Binding-site contacts:
Ligand atom C2 contacts residue ASN256 of chain 1.B at 2.4 Å.
Ligand atom O5 contacts residue ASN256 of chain 1.B at 2.4 Å (h-bond).
Ligand atom C3 contacts residue ASN256 of chain 1.B at 3.8 Å.
Ligand atom O5 contacts residue LYS532 of chain 1.A at 4.3 Å.
Ligand atom C8 contacts residue ASN256 of chain 1.B at 3.6 Å.
Ligand atom C5 contacts residue ASN256 of chain 1.B at 3.7 Å.
Ligand atom O7 contacts residue ASN256 of chain 1.B at 3.8 Å.
Ligand atom C1 contacts residue ASN256 of chain 1.B at 1.4 Å.
Ligand atom C4 contacts residue ASN256 of chain 1.B at 4.0 Å.
Ligand atom N2 contacts residue ASN256 of chain 1.B at 2.4 Å (h-bond).
Ligand atom C7 contacts residue ASN256 of chain 1.B at 3.1 Å.

Sequence of chain 1.B:
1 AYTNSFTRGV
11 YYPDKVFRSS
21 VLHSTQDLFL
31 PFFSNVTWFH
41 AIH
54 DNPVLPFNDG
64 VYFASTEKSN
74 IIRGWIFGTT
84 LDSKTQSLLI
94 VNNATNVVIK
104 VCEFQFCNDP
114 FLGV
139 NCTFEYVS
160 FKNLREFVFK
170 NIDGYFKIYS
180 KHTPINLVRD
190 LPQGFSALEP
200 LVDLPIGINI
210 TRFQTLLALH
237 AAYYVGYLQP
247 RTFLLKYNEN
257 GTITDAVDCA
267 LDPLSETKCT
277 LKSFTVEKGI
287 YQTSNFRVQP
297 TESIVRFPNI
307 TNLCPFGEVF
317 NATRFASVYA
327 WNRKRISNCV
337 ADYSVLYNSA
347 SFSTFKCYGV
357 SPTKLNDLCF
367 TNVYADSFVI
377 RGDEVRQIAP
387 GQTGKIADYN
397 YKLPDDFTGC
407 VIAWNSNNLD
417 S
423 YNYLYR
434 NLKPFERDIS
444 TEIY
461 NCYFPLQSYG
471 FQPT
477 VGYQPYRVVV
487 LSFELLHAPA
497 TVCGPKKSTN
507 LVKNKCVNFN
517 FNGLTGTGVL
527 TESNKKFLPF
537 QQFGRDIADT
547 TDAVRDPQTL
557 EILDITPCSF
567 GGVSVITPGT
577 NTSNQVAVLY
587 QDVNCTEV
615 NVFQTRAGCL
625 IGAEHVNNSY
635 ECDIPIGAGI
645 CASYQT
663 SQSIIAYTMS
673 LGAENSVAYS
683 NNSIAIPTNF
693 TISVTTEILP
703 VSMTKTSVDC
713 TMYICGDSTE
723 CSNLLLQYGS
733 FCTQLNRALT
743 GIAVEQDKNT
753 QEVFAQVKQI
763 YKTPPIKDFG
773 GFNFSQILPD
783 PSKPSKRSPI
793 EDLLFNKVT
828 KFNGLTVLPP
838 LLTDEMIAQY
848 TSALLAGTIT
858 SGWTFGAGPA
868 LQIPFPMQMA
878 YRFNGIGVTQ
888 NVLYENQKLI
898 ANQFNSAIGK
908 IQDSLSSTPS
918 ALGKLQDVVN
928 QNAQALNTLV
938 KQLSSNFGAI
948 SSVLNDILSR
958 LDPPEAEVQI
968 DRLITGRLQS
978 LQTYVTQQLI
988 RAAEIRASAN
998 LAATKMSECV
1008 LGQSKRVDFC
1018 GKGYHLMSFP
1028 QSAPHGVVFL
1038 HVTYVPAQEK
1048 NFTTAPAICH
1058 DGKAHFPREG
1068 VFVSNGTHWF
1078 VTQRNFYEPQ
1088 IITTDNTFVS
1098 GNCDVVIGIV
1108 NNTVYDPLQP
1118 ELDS

A small-molecule ligand and the protein it binds are described below.
Small molecule (SMILES): CC(=O)N[C@@H]1[C@@H](O)[C@H](O)[C@@H](CO)O[C@H]1O

Sequence of chain 1.A:
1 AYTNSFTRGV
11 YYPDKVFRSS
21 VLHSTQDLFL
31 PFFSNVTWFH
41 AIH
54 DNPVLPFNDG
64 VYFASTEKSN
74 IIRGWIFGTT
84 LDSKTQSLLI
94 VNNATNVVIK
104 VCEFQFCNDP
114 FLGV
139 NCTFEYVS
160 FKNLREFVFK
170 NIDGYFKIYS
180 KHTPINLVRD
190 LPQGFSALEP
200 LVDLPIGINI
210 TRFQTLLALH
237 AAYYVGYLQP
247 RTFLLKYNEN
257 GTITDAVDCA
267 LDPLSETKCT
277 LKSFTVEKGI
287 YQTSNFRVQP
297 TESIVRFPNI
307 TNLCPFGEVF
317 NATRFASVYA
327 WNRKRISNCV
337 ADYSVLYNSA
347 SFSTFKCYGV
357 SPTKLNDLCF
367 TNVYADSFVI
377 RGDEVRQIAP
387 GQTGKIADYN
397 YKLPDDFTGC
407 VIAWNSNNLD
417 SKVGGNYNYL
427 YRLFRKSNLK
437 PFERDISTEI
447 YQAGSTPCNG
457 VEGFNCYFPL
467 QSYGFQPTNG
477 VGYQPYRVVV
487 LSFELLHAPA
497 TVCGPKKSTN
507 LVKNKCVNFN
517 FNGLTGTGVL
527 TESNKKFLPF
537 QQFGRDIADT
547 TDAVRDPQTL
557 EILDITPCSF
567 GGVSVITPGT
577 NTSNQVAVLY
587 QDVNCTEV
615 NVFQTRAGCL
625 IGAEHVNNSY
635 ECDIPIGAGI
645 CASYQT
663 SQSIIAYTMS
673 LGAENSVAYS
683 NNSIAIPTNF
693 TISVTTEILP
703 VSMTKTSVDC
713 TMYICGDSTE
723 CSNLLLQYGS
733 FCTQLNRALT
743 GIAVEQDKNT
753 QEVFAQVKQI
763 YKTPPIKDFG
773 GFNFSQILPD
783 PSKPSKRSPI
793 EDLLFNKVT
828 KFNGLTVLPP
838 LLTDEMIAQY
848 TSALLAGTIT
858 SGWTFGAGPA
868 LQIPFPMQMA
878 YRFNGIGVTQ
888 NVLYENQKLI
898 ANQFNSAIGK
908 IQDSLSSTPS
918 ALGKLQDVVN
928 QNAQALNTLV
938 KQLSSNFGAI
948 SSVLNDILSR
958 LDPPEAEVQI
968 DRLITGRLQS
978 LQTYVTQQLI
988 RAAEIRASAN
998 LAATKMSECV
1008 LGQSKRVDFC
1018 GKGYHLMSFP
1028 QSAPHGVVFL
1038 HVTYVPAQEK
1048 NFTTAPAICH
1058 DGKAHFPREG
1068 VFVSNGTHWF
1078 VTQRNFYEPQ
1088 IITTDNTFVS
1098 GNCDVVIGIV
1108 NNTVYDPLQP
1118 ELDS